Sequence of chain 2.A:
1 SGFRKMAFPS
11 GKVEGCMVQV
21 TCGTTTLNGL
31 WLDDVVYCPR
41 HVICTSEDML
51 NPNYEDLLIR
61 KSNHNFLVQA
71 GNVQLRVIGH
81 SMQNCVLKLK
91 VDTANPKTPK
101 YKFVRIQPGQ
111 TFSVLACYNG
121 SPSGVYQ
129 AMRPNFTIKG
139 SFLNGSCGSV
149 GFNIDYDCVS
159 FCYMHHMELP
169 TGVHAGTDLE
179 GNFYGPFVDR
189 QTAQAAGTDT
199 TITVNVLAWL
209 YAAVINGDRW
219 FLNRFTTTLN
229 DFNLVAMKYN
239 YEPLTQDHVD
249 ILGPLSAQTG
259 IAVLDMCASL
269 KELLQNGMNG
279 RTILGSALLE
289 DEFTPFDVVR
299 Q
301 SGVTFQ

A small-molecule ligand and the protein it binds are described below.
Small molecule (SMILES): CC(C)C[C@H](NC(=O)[C@@H](NC(=O)OCc1ccccc1)[C@@H](C)OC(C)(C)C)C(=O)N[C@H](CO)C[C@@H]1CCNC1=O

Sequence of chain 1.A:
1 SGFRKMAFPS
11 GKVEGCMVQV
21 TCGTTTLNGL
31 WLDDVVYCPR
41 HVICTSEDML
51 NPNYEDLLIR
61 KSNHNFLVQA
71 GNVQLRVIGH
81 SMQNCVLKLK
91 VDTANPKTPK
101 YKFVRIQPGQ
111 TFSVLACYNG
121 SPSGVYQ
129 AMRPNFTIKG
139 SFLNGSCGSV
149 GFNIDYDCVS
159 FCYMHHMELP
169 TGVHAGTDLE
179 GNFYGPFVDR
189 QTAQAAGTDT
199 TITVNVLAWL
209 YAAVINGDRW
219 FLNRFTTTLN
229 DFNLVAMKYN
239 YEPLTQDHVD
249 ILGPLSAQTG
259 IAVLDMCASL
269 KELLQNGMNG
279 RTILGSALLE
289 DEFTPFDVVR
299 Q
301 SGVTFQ

Binding-site contacts:
Ligand atom N23 contacts residue PHE140 of chain 1.A at 3.0 Å (h-bond).
Ligand atom C36 contacts residue HIS41 of chain 1.A at 3.4 Å.
Ligand atom O33 contacts residue GLU166 of chain 1.A at 2.9 Å (salt-bridge).
Ligand atom C34 contacts residue HIS41 of chain 1.A at 3.6 Å.
Ligand atom O33 contacts residue MET165 of chain 1.A at 3.3 Å.
Ligand atom C4 contacts residue THR190 of chain 1.A at 3.3 Å.
Ligand atom C22 contacts residue ASN142 of chain 1.A at 2.8 Å.
Ligand atom O8 contacts residue GLU166 of chain 1.A at 3.4 Å (salt-bridge).
Ligand atom C17 contacts residue CYS145 of chain 1.A at 2.5 Å (hydrophobic).
Ligand atom O28 contacts residue CYS145 of chain 1.A at 2.5 Å (h-bond).
Ligand atom C15 contacts residue HIS164 of chain 1.A at 3.7 Å.
Ligand atom C6 contacts residue ALA191 of chain 1.A at 3.6 Å (hydrophobic).
Ligand atom C3 contacts residue PRO168 of chain 1.A at 3.3 Å (hydrophobic).
Ligand atom C7 contacts residue THR190 of chain 1.A at 3.0 Å.
Ligand atom N16 contacts residue HIS164 of chain 1.A at 3.2 Å (h-bond).
Ligand atom C9 contacts residue GLU166 of chain 1.A at 3.4 Å.
Ligand atom C11 contacts residue GLU166 of chain 1.A at 3.6 Å.
Ligand atom O26 contacts residue PHE140 of chain 1.A at 3.5 Å.
Ligand atom N16 contacts residue CYS145 of chain 1.A at 2.7 Å (h-bond).
Ligand atom O26 contacts residue GLU166 of chain 1.A at 3.5 Å.
Ligand atom C22 contacts residue LEU141 of chain 1.A at 3.6 Å (hydrophobic).
Ligand atom C37 contacts residue MET165 of chain 1.A at 3.1 Å (hydrophobic).
Ligand atom C2 contacts residue PRO168 of chain 1.A at 3.3 Å (hydrophobic).
Ligand atom C5 contacts residue GLN189 of chain 1.A at 3.5 Å.
Ligand atom C5 contacts residue ALA191 of chain 1.A at 3.3 Å (hydrophobic).
Ligand atom C37 contacts residue HIS164 of chain 1.A at 3.2 Å.
Ligand atom C5 contacts residue THR190 of chain 1.A at 3.1 Å.
Ligand atom O26 contacts residue HIS163 of chain 1.A at 2.6 Å (h-bond).
Ligand atom C19 contacts residue CYS145 of chain 1.A at 2.8 Å (hydrophobic).
Ligand atom C21 contacts residue ASN142 of chain 1.A at 3.2 Å.
Ligand atom N10 contacts residue GLU166 of chain 1.A at 2.6 Å (salt-bridge).
Ligand atom C24 contacts residue HIS163 of chain 1.A at 3.7 Å.
Ligand atom C36 contacts residue ASP187 of chain 1.A at 3.4 Å.
Ligand atom N23 contacts residue GLU166 of chain 1.A at 3.6 Å (salt-bridge).
Ligand atom C27 contacts residue CYS145 of chain 1.A at 1.8 Å (hydrophobic).
Ligand atom C7 contacts residue GLN192 of chain 1.A at 3.7 Å.
Ligand atom O28 contacts residue GLY143 of chain 1.A at 3.0 Å (h-bond).
Ligand atom O29 contacts residue GLN189 of chain 1.A at 3.2 Å.
Ligand atom O8 contacts residue MET165 of chain 1.A at 3.2 Å.
Ligand atom C14 contacts residue HIS164 of chain 1.A at 3.3 Å.